Sequence of chain 1.F:
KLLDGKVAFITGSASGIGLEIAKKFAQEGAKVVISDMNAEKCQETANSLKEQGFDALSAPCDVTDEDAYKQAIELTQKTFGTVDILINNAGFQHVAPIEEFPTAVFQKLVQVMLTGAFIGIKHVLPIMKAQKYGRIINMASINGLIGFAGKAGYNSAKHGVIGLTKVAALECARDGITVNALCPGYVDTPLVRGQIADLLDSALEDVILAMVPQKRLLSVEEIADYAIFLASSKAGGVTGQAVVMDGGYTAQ

Binding-site contacts:
Ligand atom CAG contacts residue ILE144 of chain 1.F at 4.2 Å (hydrophobic).
Ligand atom CAD contacts residue NAD1 of chain 1.Q at 3.3 Å.
Ligand atom CAD contacts residue SER143 of chain 1.F at 3.2 Å.
Ligand atom CAE contacts residue NAD1 of chain 1.Q at 3.4 Å.
Ligand atom CAF contacts residue ASN145 of chain 1.F at 4.0 Å.
Ligand atom CAD contacts residue ASN145 of chain 1.F at 3.2 Å.
Ligand atom CAH contacts residue LYS153 of chain 1.F at 4.1 Å.
Ligand atom CAE contacts residue ASN145 of chain 1.F at 4.2 Å.
Ligand atom CAG contacts residue PRO186 of chain 1.F at 4.3 Å (hydrophobic).
Ligand atom CAD contacts residue TYR156 of chain 1.F at 3.4 Å (hydrophobic).
Ligand atom CAH contacts residue GLN197 of chain 1.F at 4.0 Å.
Ligand atom CAH contacts residue GLN95 of chain 1.F at 3.4 Å.
Ligand atom CAG contacts residue GLY187 of chain 1.F at 4.1 Å.
Ligand atom OAB contacts residue GLN95 of chain 1.F at 4.0 Å.
Ligand atom CAG contacts residue ASN145 of chain 1.F at 3.4 Å.
Ligand atom OAA contacts residue NAD1 of chain 1.Q at 2.8 Å.
Ligand atom OAA contacts residue TYR156 of chain 1.F at 3.9 Å.
Ligand atom CAF contacts residue LYS153 of chain 1.F at 3.3 Å.
Ligand atom CAE contacts residue TYR156 of chain 1.F at 3.6 Å (hydrophobic).
Ligand atom OAC contacts residue TYR156 of chain 1.F at 3.8 Å.
Ligand atom OAB contacts residue GLN197 of chain 1.F at 2.8 Å (h-bond).
Ligand atom CAF contacts residue GLN95 of chain 1.F at 3.8 Å.
Ligand atom CAG contacts residue SER143 of chain 1.F at 3.5 Å.
Ligand atom CAG contacts residue TYR188 of chain 1.F at 4.2 Å (hydrophobic).
Ligand atom CAH contacts residue TYR156 of chain 1.F at 4.4 Å (hydrophobic).
Ligand atom CAF contacts residue TYR156 of chain 1.F at 4.2 Å (hydrophobic).
Ligand atom OAC contacts residue GLN95 of chain 1.F at 3.4 Å (h-bond).
Ligand atom OAB contacts residue LYS153 of chain 1.F at 3.9 Å.
Ligand atom CAG contacts residue NAD1 of chain 1.Q at 3.4 Å.

The protein below binds the small molecule below.
Small molecule (SMILES): CCC(=O)CC(=O)O